This small molecule binds to this protein.
Small molecule (SMILES): CC(=O)N[C@H]1CO[C@H](CO)[C@@]2(O[C@@]23O[C@H](CO)[C@@H](O)[C@H](O)[C@H]3NC(C)=O)[C@@H]1O

Sequence of chain 1.D:
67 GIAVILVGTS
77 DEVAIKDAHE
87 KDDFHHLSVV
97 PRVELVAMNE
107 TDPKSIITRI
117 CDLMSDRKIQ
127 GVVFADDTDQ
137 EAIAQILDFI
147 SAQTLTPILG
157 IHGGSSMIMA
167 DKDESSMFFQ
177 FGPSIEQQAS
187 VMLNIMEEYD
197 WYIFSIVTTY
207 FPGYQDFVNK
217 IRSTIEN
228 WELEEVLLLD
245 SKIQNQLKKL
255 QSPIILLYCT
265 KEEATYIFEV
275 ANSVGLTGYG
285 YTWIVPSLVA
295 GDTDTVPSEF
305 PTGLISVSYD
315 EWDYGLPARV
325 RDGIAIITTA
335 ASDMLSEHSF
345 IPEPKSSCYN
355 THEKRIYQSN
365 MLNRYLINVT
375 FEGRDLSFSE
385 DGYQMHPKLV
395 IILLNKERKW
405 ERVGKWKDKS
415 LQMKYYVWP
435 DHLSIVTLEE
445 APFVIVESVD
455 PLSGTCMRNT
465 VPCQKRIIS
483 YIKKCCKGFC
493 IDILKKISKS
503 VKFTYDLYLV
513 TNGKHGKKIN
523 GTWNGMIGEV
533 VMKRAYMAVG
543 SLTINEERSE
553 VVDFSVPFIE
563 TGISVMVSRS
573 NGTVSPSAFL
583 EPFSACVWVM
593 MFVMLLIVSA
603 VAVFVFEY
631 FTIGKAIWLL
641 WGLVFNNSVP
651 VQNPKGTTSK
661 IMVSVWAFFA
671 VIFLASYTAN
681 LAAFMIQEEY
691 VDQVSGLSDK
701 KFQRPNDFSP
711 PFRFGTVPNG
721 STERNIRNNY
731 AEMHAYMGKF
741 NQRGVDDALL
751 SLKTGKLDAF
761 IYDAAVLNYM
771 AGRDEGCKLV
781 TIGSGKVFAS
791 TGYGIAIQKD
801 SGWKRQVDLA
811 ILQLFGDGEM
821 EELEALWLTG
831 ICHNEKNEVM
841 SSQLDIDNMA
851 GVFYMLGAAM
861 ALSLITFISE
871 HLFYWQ

Binding-site contacts:
Ligand atom C8 contacts residue ASN526 of chain 1.D at 4.2 Å.
Ligand atom C2 contacts residue ASN719 of chain 1.D at 2.4 Å.
Ligand atom C3 contacts residue ASN719 of chain 1.D at 3.7 Å.
Ligand atom C7 contacts residue LYS516 of chain 1.D at 3.9 Å.
Ligand atom O7 contacts residue LYS516 of chain 1.D at 3.2 Å.
Ligand atom C5 contacts residue ASN719 of chain 1.D at 3.6 Å.
Ligand atom O3 contacts residue LYS519 of chain 1.D at 4.3 Å.
Ligand atom N2 contacts residue ASN719 of chain 1.D at 3.1 Å (h-bond).
Ligand atom O5 contacts residue ASN719 of chain 1.D at 2.4 Å (h-bond).
Ligand atom C4 contacts residue ASN719 of chain 1.D at 4.2 Å.
Ligand atom O7 contacts residue ASN719 of chain 1.D at 2.6 Å (h-bond).
Ligand atom O6 contacts residue PRO718 of chain 1.D at 4.1 Å.
Ligand atom O3 contacts residue ASN719 of chain 1.D at 4.1 Å.
Ligand atom C8 contacts residue LYS516 of chain 1.D at 3.5 Å.
Ligand atom C7 contacts residue ASN719 of chain 1.D at 3.1 Å.
Ligand atom C1 contacts residue ASN719 of chain 1.D at 1.4 Å.